The small molecule below binds the protein below.
Small molecule (SMILES): NS(=O)(=O)c1ccc2c(c1)[C@H]1CCC[C@H]1[C@@H](c1ccc(O)cc1)N2

Binding-site contacts:
Ligand atom C01 contacts residue GLU56 of chain 1.A at 3.1 Å.
Ligand atom S01 contacts residue WVW1 of chain 1.E at 0.0 Å (h-bond).
Ligand atom O01 contacts residue GLU56 of chain 1.A at 2.4 Å (salt-bridge).
Ligand atom O02 contacts residue WVW1 of chain 1.E at 1.1 Å (h-bond).
Ligand atom C16 contacts residue LEU228 of chain 1.A at 3.7 Å (hydrophobic).
Ligand atom C01 contacts residue WVW1 of chain 1.E at 0.3 Å.
Ligand atom C08 contacts residue WVW1 of chain 1.E at 0.1 Å.
Ligand atom O01 contacts residue WVW1 of chain 1.E at 0.3 Å (h-bond).
Ligand atom C10 contacts residue WVW1 of chain 1.E at 0.9 Å.
Ligand atom C05 contacts residue WVW1 of chain 1.E at 0.4 Å.
Ligand atom C02 contacts residue GLU56 of chain 1.A at 3.1 Å.
Ligand atom C03 contacts residue WVW1 of chain 1.E at 0.1 Å.
Ligand atom S01 contacts residue MET46 of chain 1.A at 3.9 Å.
Ligand atom C11 contacts residue WVW1 of chain 1.E at 0.5 Å.
Ligand atom C03 contacts residue LEU90 of chain 1.A at 3.7 Å (hydrophobic).
Ligand atom C06 contacts residue ALA53 of chain 1.A at 3.9 Å (hydrophobic).
Ligand atom O03 contacts residue WVW1 of chain 1.E at 0.8 Å (h-bond).
Ligand atom C16 contacts residue WVW1 of chain 1.E at 0.4 Å.
Ligand atom N01 contacts residue WVW1 of chain 1.E at 0.1 Å (h-bond).
Ligand atom O01 contacts residue LEU90 of chain 1.A at 4.0 Å.
Ligand atom N02 contacts residue MET231 of chain 1.A at 3.1 Å.
Ligand atom C17 contacts residue WVW1 of chain 1.E at 0.1 Å.
Ligand atom C04 contacts residue WVW1 of chain 1.E at 0.3 Å.
Ligand atom C02 contacts residue WVW1 of chain 1.E at 0.1 Å.
Ligand atom C06 contacts residue WVW1 of chain 1.E at 0.4 Å.
Ligand atom C17 contacts residue LEU228 of chain 1.A at 4.0 Å (hydrophobic).
Ligand atom C14 contacts residue WVW1 of chain 1.E at 1.1 Å.
Ligand atom N02 contacts residue HIS227 of chain 1.A at 3.1 Å.
Ligand atom O02 contacts residue MET231 of chain 1.A at 3.6 Å.
Ligand atom C16 contacts residue THR50 of chain 1.A at 3.3 Å.
Ligand atom N02 contacts residue WVW1 of chain 1.E at 1.2 Å (h-bond).
Ligand atom C13 contacts residue WVW1 of chain 1.E at 1.5 Å.
Ligand atom O01 contacts residue ARG97 of chain 1.A at 3.1 Å (salt-bridge).
Ligand atom O03 contacts residue MET46 of chain 1.A at 2.7 Å.
Ligand atom C15 contacts residue WVW1 of chain 1.E at 0.4 Å.
Ligand atom C09 contacts residue WVW1 of chain 1.E at 0.4 Å.
Ligand atom C12 contacts residue WVW1 of chain 1.E at 1.0 Å.
Ligand atom C07 contacts residue WVW1 of chain 1.E at 0.9 Å.
Ligand atom C18 contacts residue WVW1 of chain 1.E at 0.4 Å.
Ligand atom C14 contacts residue LEU87 of chain 1.A at 3.9 Å (hydrophobic).

Sequence of chain 1.A:
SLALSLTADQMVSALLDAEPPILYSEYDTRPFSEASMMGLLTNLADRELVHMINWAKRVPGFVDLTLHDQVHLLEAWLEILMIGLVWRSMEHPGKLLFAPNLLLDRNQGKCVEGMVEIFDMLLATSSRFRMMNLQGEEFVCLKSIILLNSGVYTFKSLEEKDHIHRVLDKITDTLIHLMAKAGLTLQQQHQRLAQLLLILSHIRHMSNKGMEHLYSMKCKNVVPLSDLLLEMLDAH